Binding-site contacts:
Ligand atom CAU contacts residue TYR386 of chain 1.A at 3.5 Å (hydrophobic).
Ligand atom SAP contacts residue GLU378 of chain 1.A at 3.6 Å.
Ligand atom CAM contacts residue TYR381 of chain 1.A at 3.4 Å (hydrophobic).
Ligand atom OAE contacts residue GLY266 of chain 1.A at 2.9 Å (h-bond).
Ligand atom O contacts residue GLU325 of chain 1.A at 2.9 Å (salt-bridge).
Ligand atom CAS contacts residue TYR381 of chain 1.A at 3.4 Å (hydrophobic).
Ligand atom SAP contacts residue MET840 of chain 1.A at 3.8 Å.
Ligand atom C contacts residue TYR386 of chain 1.A at 3.5 Å (hydrophobic).
Ligand atom CAL contacts residue TYR386 of chain 1.A at 3.6 Å (hydrophobic).
Ligand atom C contacts residue ALA267 of chain 1.A at 3.5 Å (hydrophobic).
Ligand atom OAF contacts residue HIS302 of chain 1.A at 3.2 Å.
Ligand atom OAF contacts residue HIS306 of chain 1.A at 3.1 Å.
Ligand atom CAG contacts residue ALA126 of chain 1.A at 3.8 Å (hydrophobic).
Ligand atom CAT contacts residue TYR381 of chain 1.A at 3.5 Å (hydrophobic).
Ligand atom CAL contacts residue VAL265 of chain 1.A at 3.7 Å (hydrophobic).
Ligand atom NAN contacts residue GLU303 of chain 1.A at 2.9 Å (salt-bridge).
Ligand atom OAE contacts residue ALA267 of chain 1.A at 3.0 Å (h-bond).
Ligand atom CAI contacts residue TYR381 of chain 1.A at 3.8 Å (hydrophobic).
Ligand atom OAF contacts residue ZN1 of chain 1.B at 2.4 Å.
Ligand atom NAN contacts residue ALA267 of chain 1.A at 2.7 Å (h-bond).
Ligand atom CA contacts residue TYR386 of chain 1.A at 3.8 Å (hydrophobic).
Ligand atom OAF contacts residue GLU303 of chain 1.A at 2.4 Å (salt-bridge).
Ligand atom CAJ contacts residue TYR381 of chain 1.A at 3.7 Å (hydrophobic).
Ligand atom OAF contacts residue GLU269 of chain 1.A at 2.9 Å (salt-bridge).
Ligand atom OAF contacts residue ALA267 of chain 1.A at 3.7 Å.
Ligand atom SAP contacts residue TYR381 of chain 1.A at 3.8 Å.
Ligand atom C contacts residue ZN1 of chain 1.B at 2.9 Å.
Ligand atom CA contacts residue ALA267 of chain 1.A at 3.3 Å (hydrophobic).
Ligand atom CAJ contacts residue VAL265 of chain 1.A at 3.4 Å (hydrophobic).
Ligand atom NAN contacts residue ZN1 of chain 1.B at 3.0 Å.
Ligand atom NAN contacts residue GLU269 of chain 1.A at 3.8 Å.
Ligand atom CAL contacts residue DMS1 of chain 1.G at 3.8 Å.
Ligand atom CAA contacts residue DMS1 of chain 1.G at 3.7 Å.
Ligand atom CAC contacts residue ARG295 of chain 1.A at 3.3 Å.
Ligand atom O contacts residue HIS302 of chain 1.A at 3.4 Å (h-bond).
Ligand atom O contacts residue TYR386 of chain 1.A at 2.6 Å (h-bond).
Ligand atom CAH contacts residue GLU125 of chain 1.A at 3.6 Å.
Ligand atom NAN contacts residue HIS302 of chain 1.A at 3.8 Å.
Ligand atom O contacts residue ZN1 of chain 1.B at 2.1 Å.
Ligand atom CAG contacts residue GLU125 of chain 1.A at 3.7 Å.

Sequence of chain 1.A:
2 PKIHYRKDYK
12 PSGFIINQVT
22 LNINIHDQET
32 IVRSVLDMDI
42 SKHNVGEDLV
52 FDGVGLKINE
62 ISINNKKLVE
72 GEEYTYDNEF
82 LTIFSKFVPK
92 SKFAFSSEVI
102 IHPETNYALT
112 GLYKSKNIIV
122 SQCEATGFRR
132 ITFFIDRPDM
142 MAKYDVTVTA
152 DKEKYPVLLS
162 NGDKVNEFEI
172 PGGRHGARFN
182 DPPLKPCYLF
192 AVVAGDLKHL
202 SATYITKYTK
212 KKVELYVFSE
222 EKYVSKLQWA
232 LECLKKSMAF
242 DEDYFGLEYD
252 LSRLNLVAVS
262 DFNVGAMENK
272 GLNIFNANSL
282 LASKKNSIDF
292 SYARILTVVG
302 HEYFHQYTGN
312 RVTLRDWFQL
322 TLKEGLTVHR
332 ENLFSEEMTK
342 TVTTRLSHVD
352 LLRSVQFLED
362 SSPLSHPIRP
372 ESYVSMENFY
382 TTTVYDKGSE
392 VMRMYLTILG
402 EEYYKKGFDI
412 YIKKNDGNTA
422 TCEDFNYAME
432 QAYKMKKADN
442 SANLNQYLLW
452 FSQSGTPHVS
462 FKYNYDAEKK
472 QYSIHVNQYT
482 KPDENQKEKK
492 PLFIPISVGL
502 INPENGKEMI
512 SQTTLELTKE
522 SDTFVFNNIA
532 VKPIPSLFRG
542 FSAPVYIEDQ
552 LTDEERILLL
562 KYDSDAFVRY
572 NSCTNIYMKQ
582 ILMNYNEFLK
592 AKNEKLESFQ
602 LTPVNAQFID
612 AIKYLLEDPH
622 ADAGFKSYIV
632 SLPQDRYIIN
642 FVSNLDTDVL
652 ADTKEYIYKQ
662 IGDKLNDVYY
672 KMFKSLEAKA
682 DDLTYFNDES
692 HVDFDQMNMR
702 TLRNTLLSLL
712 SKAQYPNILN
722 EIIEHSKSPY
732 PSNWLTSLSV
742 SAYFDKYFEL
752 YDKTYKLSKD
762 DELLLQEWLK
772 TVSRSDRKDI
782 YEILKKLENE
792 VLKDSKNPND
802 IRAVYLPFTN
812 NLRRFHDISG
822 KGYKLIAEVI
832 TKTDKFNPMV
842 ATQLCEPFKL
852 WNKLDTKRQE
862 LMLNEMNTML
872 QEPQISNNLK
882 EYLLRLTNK

This small molecule binds to this protein.
Small molecule (SMILES): CC(C)(C)C(=O)N[C@@H](C(=O)NO)c1ccc(-c2ccsc2)cc1